This protein binds this small molecule.
Small molecule (SMILES): CC(=O)N[C@H]1[C@H](O[C@H]2[C@H](O)[C@@H](NC(C)=O)CO[C@@H]2CO)O[C@H](CO)[C@@H](O)[C@@H]1O

Binding-site contacts:
Ligand atom C2 contacts residue ASN154 of chain 1.O at 2.6 Å.
Ligand atom O6 contacts residue GLU150 of chain 1.O at 4.2 Å.
Ligand atom C6 contacts residue THR156 of chain 1.O at 3.4 Å.
Ligand atom N2 contacts residue ASN154 of chain 1.O at 2.9 Å (h-bond).
Ligand atom O5 contacts residue SER151 of chain 1.O at 4.5 Å.
Ligand atom C6 contacts residue GLU147 of chain 1.O at 3.9 Å.
Ligand atom O7 contacts residue GLU150 of chain 1.O at 3.0 Å (salt-bridge).
Ligand atom C3 contacts residue GLU150 of chain 1.O at 3.7 Å.
Ligand atom O5 contacts residue ASN154 of chain 1.O at 2.5 Å (h-bond).
Ligand atom C3 contacts residue ASN154 of chain 1.O at 3.8 Å.
Ligand atom C7 contacts residue GLU150 of chain 1.O at 4.0 Å.
Ligand atom C4 contacts residue ASN154 of chain 1.O at 4.4 Å.
Ligand atom O6 contacts residue THR156 of chain 1.O at 3.4 Å (h-bond).
Ligand atom C1 contacts residue THR156 of chain 1.O at 3.8 Å.
Ligand atom C5 contacts residue THR156 of chain 1.O at 3.6 Å.
Ligand atom C7 contacts residue ASN154 of chain 1.O at 3.7 Å.
Ligand atom N2 contacts residue GLU150 of chain 1.O at 4.2 Å.
Ligand atom C2 contacts residue GLU150 of chain 1.O at 3.9 Å.
Ligand atom C1 contacts residue ASN154 of chain 1.O at 1.5 Å.
Ligand atom C5 contacts residue ASN154 of chain 1.O at 3.8 Å.
Ligand atom O7 contacts residue ASN154 of chain 1.O at 3.5 Å.
Ligand atom O3 contacts residue GLU150 of chain 1.O at 2.3 Å (salt-bridge).
Ligand atom C6 contacts residue SER151 of chain 1.O at 4.3 Å.
Ligand atom C6 contacts residue GLU150 of chain 1.O at 4.2 Å.
Ligand atom O5 contacts residue THR156 of chain 1.O at 2.7 Å (h-bond).
Ligand atom O5 contacts residue GLU150 of chain 1.O at 4.4 Å.

Sequence of chain 1.O:
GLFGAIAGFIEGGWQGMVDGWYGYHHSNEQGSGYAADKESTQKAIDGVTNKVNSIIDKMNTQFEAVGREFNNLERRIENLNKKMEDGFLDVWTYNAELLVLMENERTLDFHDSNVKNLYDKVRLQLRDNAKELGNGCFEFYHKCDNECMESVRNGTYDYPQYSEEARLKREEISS